Sequence of chain 1.A:
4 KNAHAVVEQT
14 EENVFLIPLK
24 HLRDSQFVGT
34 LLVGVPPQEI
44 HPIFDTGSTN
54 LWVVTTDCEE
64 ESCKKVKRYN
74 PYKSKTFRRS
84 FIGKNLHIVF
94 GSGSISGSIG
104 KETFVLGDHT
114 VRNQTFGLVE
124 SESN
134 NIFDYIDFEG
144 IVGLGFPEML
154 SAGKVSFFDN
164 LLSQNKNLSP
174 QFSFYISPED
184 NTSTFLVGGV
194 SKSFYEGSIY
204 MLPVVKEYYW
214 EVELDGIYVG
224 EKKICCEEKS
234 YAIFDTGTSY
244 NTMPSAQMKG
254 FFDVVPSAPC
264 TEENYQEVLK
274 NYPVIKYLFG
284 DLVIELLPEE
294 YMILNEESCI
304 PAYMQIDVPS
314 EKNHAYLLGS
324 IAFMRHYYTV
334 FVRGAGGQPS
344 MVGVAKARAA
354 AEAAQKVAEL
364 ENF

Binding-site contacts:
Ligand atom C27 contacts residue ASP48 of chain 1.A at 3.7 Å.
Ligand atom C14 contacts residue ASP48 of chain 1.A at 3.4 Å.
Ligand atom O04 contacts residue GLN29 of chain 1.A at 3.7 Å.
Ligand atom C16 contacts residue PHE93 of chain 1.A at 3.7 Å (hydrophobic).
Ligand atom N04 contacts residue GLY240 of chain 1.A at 3.7 Å.
Ligand atom N04 contacts residue ASP48 of chain 1.A at 3.0 Å (salt-bridge).
Ligand atom C28 contacts residue SER51 of chain 1.A at 3.8 Å.
Ligand atom C17 contacts residue ASP238 of chain 1.A at 3.2 Å.
Ligand atom C08 contacts residue GLY240 of chain 1.A at 4.0 Å.
Ligand atom N01 contacts residue ASP48 of chain 1.A at 2.6 Å (salt-bridge).
Ligand atom C22 contacts residue ASP48 of chain 1.A at 3.6 Å.
Ligand atom C06 contacts residue ILE309 of chain 1.A at 4.0 Å (hydrophobic).
Ligand atom C11 contacts residue ILE139 of chain 1.A at 4.0 Å (hydrophobic).
Ligand atom C24 contacts residue SER28 of chain 1.A at 3.6 Å.
Ligand atom C18 contacts residue GLY240 of chain 1.A at 3.4 Å.
Ligand atom C26 contacts residue ILE98 of chain 1.A at 3.8 Å (hydrophobic).
Ligand atom C07 contacts residue GLY240 of chain 1.A at 3.3 Å.
Ligand atom O02 contacts residue SER95 of chain 1.A at 2.8 Å (h-bond).
Ligand atom C05 contacts residue ILE139 of chain 1.A at 3.5 Å (hydrophobic).
Ligand atom N03 contacts residue GLY240 of chain 1.A at 2.9 Å (h-bond).
Ligand atom C20 contacts residue ASP238 of chain 1.A at 3.4 Å.
Ligand atom C25 contacts residue SER28 of chain 1.A at 3.6 Å.
Ligand atom O03 contacts residue ILE309 of chain 1.A at 3.8 Å.
Ligand atom C28 contacts residue ASP48 of chain 1.A at 3.6 Å.
Ligand atom C05 contacts residue ILE46 of chain 1.A at 3.9 Å (hydrophobic).
Ligand atom C27 contacts residue ILE46 of chain 1.A at 3.9 Å (hydrophobic).
Ligand atom C02 contacts residue ILE139 of chain 1.A at 3.8 Å (hydrophobic).
Ligand atom C24 contacts residue GLN29 of chain 1.A at 3.8 Å.
Ligand atom C02 contacts residue PHE141 of chain 1.A at 3.9 Å (hydrophobic).
Ligand atom C15 contacts residue SER95 of chain 1.A at 3.7 Å.
Ligand atom O01 contacts residue PHE93 of chain 1.A at 3.3 Å.
Ligand atom C19 contacts residue ASP238 of chain 1.A at 3.7 Å.
Ligand atom C25 contacts residue ILE139 of chain 1.A at 3.9 Å (hydrophobic).
Ligand atom C19 contacts residue LEU320 of chain 1.A at 3.2 Å (hydrophobic).
Ligand atom N04 contacts residue GLY50 of chain 1.A at 3.8 Å.
Ligand atom C15 contacts residue GLY240 of chain 1.A at 3.9 Å.
Ligand atom C26 contacts residue ILE144 of chain 1.A at 3.7 Å (hydrophobic).
Ligand atom N04 contacts residue ASP238 of chain 1.A at 2.9 Å (salt-bridge).
Ligand atom C13 contacts residue PHE93 of chain 1.A at 3.9 Å (hydrophobic).
Ligand atom C21 contacts residue GLY240 of chain 1.A at 3.7 Å.

The protein below binds the small molecule below.
Small molecule (SMILES): [H]/N=C1\NC(CC)(CC)CC(=O)N1[C@@H]1CCOc2ccc(C(=O)N[C@H]3CC(C)(C)Oc4ccccc43)cc21